A small-molecule ligand and the protein it binds are described below.
Small molecule (SMILES): CC(=O)N[C@H]1[C@H](O[C@H]2[C@H](O)[C@@H](NC(C)=O)CO[C@@H]2CO)O[C@H](CO)[C@@H](O)[C@@H]1O

Sequence of chain 1.D:
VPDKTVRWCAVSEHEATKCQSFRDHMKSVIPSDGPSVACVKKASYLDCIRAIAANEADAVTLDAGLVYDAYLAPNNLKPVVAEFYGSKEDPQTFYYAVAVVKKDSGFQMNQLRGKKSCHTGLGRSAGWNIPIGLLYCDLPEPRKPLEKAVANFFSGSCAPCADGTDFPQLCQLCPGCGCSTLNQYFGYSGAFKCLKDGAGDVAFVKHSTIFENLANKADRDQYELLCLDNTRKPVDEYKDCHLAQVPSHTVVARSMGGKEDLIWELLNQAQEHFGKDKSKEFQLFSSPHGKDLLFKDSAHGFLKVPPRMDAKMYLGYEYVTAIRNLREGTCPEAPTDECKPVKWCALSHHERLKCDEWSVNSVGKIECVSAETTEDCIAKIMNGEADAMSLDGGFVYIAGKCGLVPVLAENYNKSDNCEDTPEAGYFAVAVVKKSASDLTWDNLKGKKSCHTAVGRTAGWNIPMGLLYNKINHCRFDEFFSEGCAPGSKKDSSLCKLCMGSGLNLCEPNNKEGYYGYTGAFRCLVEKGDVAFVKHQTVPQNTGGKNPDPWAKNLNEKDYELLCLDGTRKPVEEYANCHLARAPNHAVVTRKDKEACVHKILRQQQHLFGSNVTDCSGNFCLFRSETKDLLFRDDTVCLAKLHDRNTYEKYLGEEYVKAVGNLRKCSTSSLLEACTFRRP

Binding-site contacts:
Ligand atom O5 contacts residue LYS433 of chain 1.D at 4.2 Å.
Ligand atom C3 contacts residue ASN432 of chain 1.D at 3.8 Å.
Ligand atom C5 contacts residue ASN432 of chain 1.D at 3.6 Å.
Ligand atom O5 contacts residue ASN432 of chain 1.D at 2.3 Å (h-bond).
Ligand atom O6 contacts residue ASN432 of chain 1.D at 4.5 Å.
Ligand atom N2 contacts residue ASN432 of chain 1.D at 3.0 Å (h-bond).
Ligand atom C6 contacts residue LYS433 of chain 1.D at 4.0 Å.
Ligand atom C4 contacts residue ASN432 of chain 1.D at 4.2 Å.
Ligand atom C7 contacts residue ASN432 of chain 1.D at 3.8 Å.
Ligand atom C2 contacts residue ASN432 of chain 1.D at 2.5 Å.
Ligand atom O6 contacts residue SER434 of chain 1.D at 3.5 Å (h-bond).
Ligand atom C1 contacts residue ASN432 of chain 1.D at 1.4 Å.
Ligand atom C8 contacts residue ASN432 of chain 1.D at 4.0 Å.
Ligand atom O6 contacts residue LYS433 of chain 1.D at 3.8 Å.
Ligand atom O7 contacts residue SER434 of chain 1.D at 4.3 Å.